Sequence of chain 1.C:
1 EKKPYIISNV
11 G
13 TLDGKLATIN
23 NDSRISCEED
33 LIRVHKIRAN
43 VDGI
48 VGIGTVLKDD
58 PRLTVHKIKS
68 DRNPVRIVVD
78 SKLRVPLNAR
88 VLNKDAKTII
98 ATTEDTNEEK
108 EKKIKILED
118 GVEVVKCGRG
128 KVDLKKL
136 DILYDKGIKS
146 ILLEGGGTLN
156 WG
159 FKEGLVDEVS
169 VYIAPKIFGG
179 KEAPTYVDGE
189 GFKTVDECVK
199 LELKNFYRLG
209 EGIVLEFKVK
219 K

Binding-site contacts:
Ligand atom C3 contacts residue TYR5 of chain 1.C at 4.5 Å (hydrophobic).
Ligand atom C11 contacts residue ILE7 of chain 1.C at 4.4 Å (hydrophobic).
Ligand atom C42 contacts residue ILE39 of chain 1.C at 3.7 Å (hydrophobic).
Ligand atom C11 contacts residue ASN42 of chain 1.C at 4.0 Å.
Ligand atom O20 contacts residue SER145 of chain 1.C at 3.5 Å.
Ligand atom C6 contacts residue TYR5 of chain 1.C at 4.4 Å (hydrophobic).
Ligand atom C61 contacts residue ASN42 of chain 1.C at 4.5 Å.
Ligand atom C42 contacts residue ILE7 of chain 1.C at 3.6 Å (hydrophobic).
Ligand atom C5 contacts residue TYR5 of chain 1.C at 3.9 Å (hydrophobic).
Ligand atom C30 contacts residue SER145 of chain 1.C at 4.3 Å.
Ligand atom O30 contacts residue SER145 of chain 1.C at 4.3 Å.
Ligand atom C40 contacts residue TYR5 of chain 1.C at 4.1 Å (hydrophobic).
Ligand atom C32 contacts residue ILE39 of chain 1.C at 4.1 Å (hydrophobic).
Ligand atom C12 contacts residue GLU166 of chain 1.C at 3.7 Å.
Ligand atom O50 contacts residue TYR5 of chain 1.C at 4.0 Å.
Ligand atom O1 contacts residue TYR5 of chain 1.C at 3.6 Å.
Ligand atom O20 contacts residue ASN42 of chain 1.C at 4.0 Å.
Ligand atom C52 contacts residue ILE7 of chain 1.C at 3.7 Å (hydrophobic).
Ligand atom C10 contacts residue TYR5 of chain 1.C at 4.2 Å (hydrophobic).
Ligand atom C62 contacts residue GLU166 of chain 1.C at 4.2 Å.
Ligand atom C61 contacts residue ILE7 of chain 1.C at 3.2 Å (hydrophobic).
Ligand atom C61 contacts residue VAL43 of chain 1.C at 4.2 Å (hydrophobic).
Ligand atom C60 contacts residue TYR5 of chain 1.C at 3.5 Å (hydrophobic).
Ligand atom C50 contacts residue TYR5 of chain 1.C at 3.4 Å (hydrophobic).
Ligand atom C30 contacts residue TYR5 of chain 1.C at 4.2 Å (hydrophobic).
Ligand atom C62 contacts residue ILE7 of chain 1.C at 3.8 Å (hydrophobic).
Ligand atom C22 contacts residue GLU166 of chain 1.C at 3.5 Å.

A small-molecule ligand and the protein it binds are described below.
Small molecule (SMILES): OC[C@H]1O[C@H](O[C@H]2[C@H](O)[C@@H](O)[C@H](OCCC3CCCCC3)O[C@@H]2CO)[C@H](O)[C@@H](O)[C@@H]1O